Binding-site contacts:
Ligand atom C8 contacts residue ARG196 of chain 1.C at 3.5 Å.
Ligand atom C2 contacts residue ASN149 of chain 1.C at 2.8 Å.
Ligand atom C5 contacts residue ASN149 of chain 1.C at 3.5 Å.
Ligand atom N2 contacts residue ASP500 of chain 1.F at 4.1 Å.
Ligand atom O5 contacts residue ARG196 of chain 1.C at 3.8 Å.
Ligand atom N2 contacts residue ASN149 of chain 1.C at 3.3 Å (h-bond).
Ligand atom C2 contacts residue ARG192 of chain 1.C at 4.1 Å.
Ligand atom O6 contacts residue VAL194 of chain 1.C at 3.3 Å.
Ligand atom O7 contacts residue ASN149 of chain 1.C at 3.3 Å (h-bond).
Ligand atom O7 contacts residue ASP500 of chain 1.F at 3.8 Å.
Ligand atom O6 contacts residue ARG196 of chain 1.C at 3.5 Å (salt-bridge).
Ligand atom C1 contacts residue ARG196 of chain 1.C at 4.1 Å.
Ligand atom O5 contacts residue VAL194 of chain 1.C at 4.0 Å.
Ligand atom N2 contacts residue ARG192 of chain 1.C at 3.4 Å (salt-bridge).
Ligand atom O3 contacts residue ARG196 of chain 1.C at 3.3 Å (salt-bridge).
Ligand atom C6 contacts residue ARG192 of chain 1.C at 3.5 Å.
Ligand atom C7 contacts residue ASN149 of chain 1.C at 3.7 Å.
Ligand atom C3 contacts residue ARG192 of chain 1.C at 3.5 Å.
Ligand atom O5 contacts residue ASN149 of chain 1.C at 2.2 Å (h-bond).
Ligand atom C8 contacts residue GLU190 of chain 1.C at 3.1 Å.
Ligand atom O7 contacts residue SER211 of chain 1.C at 3.0 Å.
Ligand atom O6 contacts residue ARG192 of chain 1.C at 3.1 Å.
Ligand atom O7 contacts residue ARG192 of chain 1.C at 4.1 Å.
Ligand atom O3 contacts residue ARG192 of chain 1.C at 2.6 Å (salt-bridge).
Ligand atom C6 contacts residue SER195 of chain 1.C at 3.7 Å.
Ligand atom O5 contacts residue ARG192 of chain 1.C at 3.9 Å.
Ligand atom C5 contacts residue SER211 of chain 1.C at 3.9 Å.
Ligand atom N2 contacts residue TYR418 of chain 1.F at 4.0 Å.
Ligand atom C7 contacts residue SER211 of chain 1.C at 4.2 Å.
Ligand atom C7 contacts residue ARG192 of chain 1.C at 3.7 Å.
Ligand atom C3 contacts residue ASN149 of chain 1.C at 4.0 Å.
Ligand atom C8 contacts residue ARG213 of chain 1.C at 3.9 Å.
Ligand atom O6 contacts residue TYR418 of chain 1.F at 3.6 Å (h-bond).
Ligand atom C2 contacts residue ARG213 of chain 1.C at 4.0 Å.
Ligand atom O5 contacts residue ASN417 of chain 1.F at 3.7 Å.
Ligand atom C7 contacts residue ASP500 of chain 1.F at 4.1 Å.
Ligand atom C1 contacts residue ASN149 of chain 1.C at 1.5 Å.
Ligand atom C8 contacts residue ARG192 of chain 1.C at 3.4 Å.
Ligand atom C6 contacts residue ARG196 of chain 1.C at 3.5 Å.
Ligand atom N2 contacts residue ARG213 of chain 1.C at 3.3 Å (salt-bridge).

This protein binds this small molecule.
Small molecule (SMILES): CC(=O)N[C@H]1[C@H](O[C@H]2[C@H](O)[C@@H](NC(C)=O)CO[C@@H]2CO)O[C@H](CO)[C@@H](O[C@@H]2O[C@H](CO[C@H]3O[C@H](CO)[C@@H](O)[C@H](O)[C@@H]3O)[C@@H](O)[C@H](O[C@H]3O[C@H](CO)[C@@H](O)[C@H](O)[C@@H]3O)[C@@H]2O)[C@@H]1O

Sequence of chain 1.C:
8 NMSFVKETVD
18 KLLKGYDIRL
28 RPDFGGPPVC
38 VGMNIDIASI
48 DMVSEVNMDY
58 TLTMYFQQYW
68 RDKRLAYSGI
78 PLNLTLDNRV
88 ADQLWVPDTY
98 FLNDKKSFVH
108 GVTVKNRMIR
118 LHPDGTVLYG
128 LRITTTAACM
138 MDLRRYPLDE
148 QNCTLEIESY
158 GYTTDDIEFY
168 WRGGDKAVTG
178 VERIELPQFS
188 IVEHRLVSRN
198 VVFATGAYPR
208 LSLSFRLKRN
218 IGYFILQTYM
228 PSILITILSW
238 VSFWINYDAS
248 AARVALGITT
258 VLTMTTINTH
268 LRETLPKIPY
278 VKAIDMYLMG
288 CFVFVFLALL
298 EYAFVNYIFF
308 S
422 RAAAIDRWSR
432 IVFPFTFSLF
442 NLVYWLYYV

Sequence of chain 1.F:
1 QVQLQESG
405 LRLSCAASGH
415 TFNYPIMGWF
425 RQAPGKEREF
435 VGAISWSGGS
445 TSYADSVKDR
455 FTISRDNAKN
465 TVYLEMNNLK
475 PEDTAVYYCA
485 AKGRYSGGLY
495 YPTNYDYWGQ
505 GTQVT